Binding-site contacts:
Ligand atom C32 contacts residue ASP25 of chain 1.B at 3.2 Å.
Ligand atom C34 contacts residue VAL82 of chain 1.B at 3.6 Å (hydrophobic).
Ligand atom C14 contacts residue GLY27 of chain 1.B at 3.7 Å.
Ligand atom O10 contacts residue ILE84 of chain 1.B at 3.7 Å.
Ligand atom C32 contacts residue GLY27 of chain 1.A at 3.5 Å.
Ligand atom C29 contacts residue GLY48 of chain 1.A at 3.5 Å.
Ligand atom N1 contacts residue ASP30 of chain 1.B at 3.1 Å (salt-bridge).
Ligand atom C17 contacts residue ASP25 of chain 1.B at 3.3 Å.
Ligand atom C29 contacts residue ARG8 of chain 1.B at 3.5 Å.
Ligand atom C12 contacts residue GLY27 of chain 1.B at 3.3 Å.
Ligand atom C15 contacts residue VAL82 of chain 1.A at 3.6 Å (hydrophobic).
Ligand atom O18 contacts residue GLY27 of chain 1.A at 3.4 Å.
Ligand atom S1 contacts residue GLY48 of chain 1.B at 3.7 Å.
Ligand atom O22 contacts residue GLY49 of chain 1.A at 3.7 Å.
Ligand atom O28 contacts residue ALA28 of chain 1.A at 3.5 Å.
Ligand atom C13 contacts residue GLY27 of chain 1.B at 3.6 Å.
Ligand atom N20 contacts residue GLY27 of chain 1.A at 3.2 Å (h-bond).
Ligand atom C4 contacts residue GLY48 of chain 1.B at 3.2 Å.
Ligand atom O9 contacts residue GLY49 of chain 1.B at 3.1 Å.
Ligand atom O18 contacts residue ASP25 of chain 1.B at 2.6 Å (salt-bridge).
Ligand atom O9 contacts residue ILE50 of chain 1.A at 3.7 Å.
Ligand atom C14 contacts residue VAL82 of chain 1.A at 3.6 Å (hydrophobic).
Ligand atom O28 contacts residue GLY27 of chain 1.A at 3.3 Å (h-bond).
Ligand atom C7 contacts residue ASP30 of chain 1.B at 3.5 Å.
Ligand atom C17 contacts residue ASP25 of chain 1.A at 3.5 Å.
Ligand atom C7 contacts residue ALA28 of chain 1.B at 3.4 Å (hydrophobic).
Ligand atom C36 contacts residue ILE50 of chain 1.A at 3.6 Å (hydrophobic).
Ligand atom C24 contacts residue ALA28 of chain 1.A at 3.7 Å (hydrophobic).
Ligand atom C1 contacts residue ASP30 of chain 1.B at 3.0 Å.
Ligand atom C16 contacts residue ASP25 of chain 1.B at 3.2 Å.
Ligand atom C24 contacts residue ILE84 of chain 1.A at 3.6 Å (hydrophobic).
Ligand atom C29 contacts residue ASP29 of chain 1.A at 3.7 Å.
Ligand atom O18 contacts residue ASP25 of chain 1.A at 2.6 Å (salt-bridge).
Ligand atom C33 contacts residue GLY27 of chain 1.A at 3.5 Å.
Ligand atom C36 contacts residue GLY49 of chain 1.A at 3.6 Å.
Ligand atom O28 contacts residue ASP29 of chain 1.A at 2.9 Å (salt-bridge).
Ligand atom N26 contacts residue GLY48 of chain 1.A at 3.1 Å (h-bond).
Ligand atom C6 contacts residue ALA28 of chain 1.B at 3.5 Å (hydrophobic).
Ligand atom C35 contacts residue VAL82 of chain 1.B at 3.5 Å (hydrophobic).
Ligand atom O10 contacts residue ILE50 of chain 1.A at 3.7 Å.

Sequence of chain 1.B:
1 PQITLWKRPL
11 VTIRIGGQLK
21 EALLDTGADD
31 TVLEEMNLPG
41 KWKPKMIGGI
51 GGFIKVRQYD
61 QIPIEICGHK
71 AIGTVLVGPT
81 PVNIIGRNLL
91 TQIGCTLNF

Sequence of chain 1.A:
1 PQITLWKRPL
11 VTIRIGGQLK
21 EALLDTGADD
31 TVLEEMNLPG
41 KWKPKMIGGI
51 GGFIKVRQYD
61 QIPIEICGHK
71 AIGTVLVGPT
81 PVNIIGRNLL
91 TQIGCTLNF

This small molecule binds to this protein.
Small molecule (SMILES): CCCCCN(C[C@@H](O)[C@H](Cc1ccccc1)NC(=O)[C@@H](NC(C)=O)C(C)C)S(=O)(=O)c1ccc2ncsc2c1